Binding-site contacts:
Ligand atom C5 contacts residue ASN603 of chain 1.B at 3.7 Å.
Ligand atom O5 contacts residue ASN603 of chain 1.B at 2.4 Å (h-bond).
Ligand atom C2 contacts residue ASN603 of chain 1.B at 2.5 Å.
Ligand atom C5 contacts residue THR605 of chain 1.B at 4.0 Å.
Ligand atom C1 contacts residue ASN603 of chain 1.B at 1.4 Å.
Ligand atom N2 contacts residue ASN603 of chain 1.B at 2.9 Å (h-bond).
Ligand atom C1 contacts residue THR605 of chain 1.B at 4.1 Å.
Ligand atom C3 contacts residue ASN603 of chain 1.B at 3.8 Å.
Ligand atom O7 contacts residue ASN603 of chain 1.B at 4.4 Å.
Ligand atom C7 contacts residue ASN603 of chain 1.B at 3.9 Å.
Ligand atom C4 contacts residue ASN603 of chain 1.B at 4.2 Å.
Ligand atom C6 contacts residue THR605 of chain 1.B at 3.9 Å.
Ligand atom O5 contacts residue THR605 of chain 1.B at 3.4 Å.

The protein below binds the small molecule below.
Small molecule (SMILES): CC(=O)N[C@@H]1[C@@H](O)[C@H](O)[C@@H](CO)O[C@H]1O

Sequence of chain 1.B:
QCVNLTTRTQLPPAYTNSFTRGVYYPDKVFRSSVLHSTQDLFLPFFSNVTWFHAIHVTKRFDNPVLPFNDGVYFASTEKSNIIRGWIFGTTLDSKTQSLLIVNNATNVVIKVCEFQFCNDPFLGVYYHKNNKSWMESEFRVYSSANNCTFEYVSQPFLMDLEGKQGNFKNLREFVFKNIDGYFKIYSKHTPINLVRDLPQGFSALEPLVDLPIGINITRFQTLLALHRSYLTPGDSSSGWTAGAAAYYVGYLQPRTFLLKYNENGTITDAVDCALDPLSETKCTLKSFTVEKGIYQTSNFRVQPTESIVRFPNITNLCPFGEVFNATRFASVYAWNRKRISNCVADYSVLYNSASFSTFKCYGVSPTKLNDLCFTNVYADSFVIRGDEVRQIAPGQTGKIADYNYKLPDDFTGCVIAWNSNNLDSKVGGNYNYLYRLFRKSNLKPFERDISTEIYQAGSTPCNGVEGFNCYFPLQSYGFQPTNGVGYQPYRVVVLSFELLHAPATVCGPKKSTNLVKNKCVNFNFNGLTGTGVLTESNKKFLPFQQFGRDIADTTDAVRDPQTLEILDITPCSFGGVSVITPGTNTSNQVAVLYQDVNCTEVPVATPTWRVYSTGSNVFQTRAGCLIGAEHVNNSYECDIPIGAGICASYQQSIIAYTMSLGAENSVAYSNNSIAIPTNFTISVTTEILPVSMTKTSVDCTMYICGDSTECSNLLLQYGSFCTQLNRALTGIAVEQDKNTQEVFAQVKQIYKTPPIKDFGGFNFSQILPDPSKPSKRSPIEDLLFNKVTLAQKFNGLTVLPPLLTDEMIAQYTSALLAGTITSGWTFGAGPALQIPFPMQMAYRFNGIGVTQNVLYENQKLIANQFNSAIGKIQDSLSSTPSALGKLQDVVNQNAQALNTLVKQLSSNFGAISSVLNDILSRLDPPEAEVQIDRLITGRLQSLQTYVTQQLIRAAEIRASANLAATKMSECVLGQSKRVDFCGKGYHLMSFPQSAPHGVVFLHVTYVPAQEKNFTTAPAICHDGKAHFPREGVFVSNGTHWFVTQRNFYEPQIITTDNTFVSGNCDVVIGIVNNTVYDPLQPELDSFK